This protein binds this small molecule.
Small molecule (SMILES): NC(=O)NCCC[C@H](N)C(=O)O

Binding-site contacts:
Ligand atom N8 contacts residue HIS268 of chain 1.B at 3.6 Å (h-bond).
Ligand atom C5 contacts residue ASP160 of chain 1.B at 3.8 Å.
Ligand atom N contacts residue LEU43 of chain 1.B at 2.8 Å (h-bond).
Ligand atom N contacts residue PHE157 of chain 1.B at 3.8 Å.
Ligand atom C4 contacts residue PHE157 of chain 1.B at 3.8 Å (hydrophobic).
Ligand atom N8 contacts residue ASP270 of chain 1.B at 3.1 Å (salt-bridge).
Ligand atom O7 contacts residue THR271 of chain 1.B at 3.4 Å.
Ligand atom C7 contacts residue CYS397 of chain 1.B at 1.8 Å (hydrophobic).
Ligand atom C4 contacts residue ASP160 of chain 1.B at 3.3 Å.
Ligand atom C5 contacts residue CYS397 of chain 1.B at 3.3 Å (hydrophobic).
Ligand atom N8 contacts residue ASP160 of chain 1.B at 3.2 Å (salt-bridge).
Ligand atom N8 contacts residue ARG159 of chain 1.B at 3.6 Å.
Ligand atom O contacts residue ARG179 of chain 1.B at 3.1 Å (salt-bridge).
Ligand atom N contacts residue ASN154 of chain 1.B at 2.8 Å (h-bond).
Ligand atom CA contacts residue PHE157 of chain 1.B at 3.8 Å (hydrophobic).
Ligand atom O7 contacts residue CYS397 of chain 1.B at 2.8 Å (h-bond).
Ligand atom N8 contacts residue GLY214 of chain 1.B at 3.7 Å.
Ligand atom CA contacts residue GLY391 of chain 1.B at 3.6 Å.
Ligand atom OXT contacts residue ARG231 of chain 1.B at 2.7 Å (salt-bridge).
Ligand atom CA contacts residue ASN154 of chain 1.B at 3.3 Å.
Ligand atom O7 contacts residue HIS268 of chain 1.B at 2.8 Å (h-bond).
Ligand atom C7 contacts residue ASP270 of chain 1.B at 3.5 Å.
Ligand atom N6 contacts residue ASP160 of chain 1.B at 3.0 Å (salt-bridge).
Ligand atom OXT contacts residue MET267 of chain 1.B at 3.5 Å.
Ligand atom N8 contacts residue CYS397 of chain 1.B at 2.6 Å (h-bond).
Ligand atom C3 contacts residue GLY391 of chain 1.B at 3.3 Å.
Ligand atom C7 contacts residue HIS268 of chain 1.B at 3.5 Å.
Ligand atom C3 contacts residue PHE157 of chain 1.B at 3.7 Å (hydrophobic).
Ligand atom OXT contacts residue LEU43 of chain 1.B at 3.3 Å.
Ligand atom C contacts residue ARG231 of chain 1.B at 3.4 Å.
Ligand atom C5 contacts residue MET267 of chain 1.B at 3.9 Å (hydrophobic).
Ligand atom C3 contacts residue MET392 of chain 1.B at 3.7 Å (hydrophobic).
Ligand atom O contacts residue ARG231 of chain 1.B at 2.9 Å (salt-bridge).
Ligand atom N6 contacts residue HIS268 of chain 1.B at 3.3 Å (h-bond).
Ligand atom N contacts residue GLY391 of chain 1.B at 2.8 Å (h-bond).
Ligand atom C5 contacts residue MET392 of chain 1.B at 3.5 Å (hydrophobic).
Ligand atom N6 contacts residue CYS397 of chain 1.B at 2.8 Å (h-bond).
Ligand atom C4 contacts residue ARG179 of chain 1.B at 3.7 Å.
Ligand atom C contacts residue LEU43 of chain 1.B at 3.8 Å (hydrophobic).
Ligand atom O7 contacts residue ASP270 of chain 1.B at 2.7 Å (salt-bridge).

Sequence of chain 1.B:
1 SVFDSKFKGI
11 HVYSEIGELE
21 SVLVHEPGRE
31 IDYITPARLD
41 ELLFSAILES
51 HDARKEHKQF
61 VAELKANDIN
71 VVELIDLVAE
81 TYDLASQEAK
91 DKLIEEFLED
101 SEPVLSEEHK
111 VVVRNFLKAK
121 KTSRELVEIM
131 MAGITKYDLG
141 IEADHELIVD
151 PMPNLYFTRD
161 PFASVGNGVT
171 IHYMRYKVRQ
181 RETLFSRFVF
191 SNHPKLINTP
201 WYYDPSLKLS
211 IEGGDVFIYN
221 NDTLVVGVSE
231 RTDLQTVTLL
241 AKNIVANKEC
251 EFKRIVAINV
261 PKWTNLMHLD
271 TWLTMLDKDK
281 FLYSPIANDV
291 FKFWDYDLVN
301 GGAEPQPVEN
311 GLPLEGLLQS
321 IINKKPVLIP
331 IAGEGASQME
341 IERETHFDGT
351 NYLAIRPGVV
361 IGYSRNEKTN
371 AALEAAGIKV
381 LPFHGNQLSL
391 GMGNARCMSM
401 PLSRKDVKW